Binding-site contacts:
Ligand atom O5 contacts residue ASN280 of chain 2.E at 2.4 Å (h-bond).
Ligand atom C5 contacts residue ASN280 of chain 2.E at 3.7 Å.
Ligand atom C2 contacts residue ASN280 of chain 2.E at 2.5 Å.
Ligand atom N2 contacts residue ASN280 of chain 2.E at 2.9 Å (h-bond).
Ligand atom C3 contacts residue ASN280 of chain 2.E at 3.8 Å.
Ligand atom C4 contacts residue ASN280 of chain 2.E at 4.2 Å.
Ligand atom O7 contacts residue ASN280 of chain 2.E at 4.4 Å.
Ligand atom C8 contacts residue GLY296 of chain 2.E at 4.4 Å.
Ligand atom C1 contacts residue ASN280 of chain 2.E at 1.4 Å.
Ligand atom C8 contacts residue ARG324 of chain 2.E at 4.2 Å.
Ligand atom C7 contacts residue ASN280 of chain 2.E at 3.9 Å.

Sequence of chain 2.E:
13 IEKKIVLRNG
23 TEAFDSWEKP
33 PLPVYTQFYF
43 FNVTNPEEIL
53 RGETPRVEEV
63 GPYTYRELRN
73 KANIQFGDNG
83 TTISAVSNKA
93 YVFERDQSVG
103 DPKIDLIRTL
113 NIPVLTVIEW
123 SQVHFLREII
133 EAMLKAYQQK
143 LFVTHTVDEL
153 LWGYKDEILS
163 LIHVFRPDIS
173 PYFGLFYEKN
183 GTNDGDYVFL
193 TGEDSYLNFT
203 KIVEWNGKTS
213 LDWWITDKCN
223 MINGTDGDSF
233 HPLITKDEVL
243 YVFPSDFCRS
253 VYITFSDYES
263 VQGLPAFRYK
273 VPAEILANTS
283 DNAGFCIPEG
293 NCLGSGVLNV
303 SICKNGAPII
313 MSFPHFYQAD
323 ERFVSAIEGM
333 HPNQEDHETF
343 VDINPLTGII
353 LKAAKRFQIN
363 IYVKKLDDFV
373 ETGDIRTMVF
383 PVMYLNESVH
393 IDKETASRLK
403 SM

This small molecule binds to this protein.
Small molecule (SMILES): CC(=O)N[C@H]1[C@H](O[C@H]2[C@H](O)[C@@H](NC(C)=O)CO[C@@H]2CO)O[C@H](CO)[C@@H](O)[C@@H]1O